Binding-site contacts:
Ligand atom O5 contacts residue THR637 of chain 1.C at 3.9 Å.
Ligand atom N2 contacts residue ASN635 of chain 1.C at 2.8 Å (h-bond).
Ligand atom O7 contacts residue ASN635 of chain 1.C at 4.3 Å.
Ligand atom C5 contacts residue THR637 of chain 1.C at 4.5 Å.
Ligand atom C4 contacts residue ASN635 of chain 1.C at 4.2 Å.
Ligand atom C7 contacts residue ASN635 of chain 1.C at 3.4 Å.
Ligand atom O5 contacts residue ASN635 of chain 1.C at 2.4 Å (h-bond).
Ligand atom C5 contacts residue ASN635 of chain 1.C at 3.6 Å.
Ligand atom C3 contacts residue ASN635 of chain 1.C at 3.8 Å.
Ligand atom C1 contacts residue ASN635 of chain 1.C at 1.4 Å.
Ligand atom C8 contacts residue ASN635 of chain 1.C at 3.5 Å.
Ligand atom O6 contacts residue THR637 of chain 1.C at 3.4 Å.
Ligand atom C6 contacts residue THR637 of chain 1.C at 3.7 Å.
Ligand atom C2 contacts residue ASN635 of chain 1.C at 2.4 Å.

A small-molecule ligand and the protein it binds are described below.
Small molecule (SMILES): CC(=O)N[C@@H]1[C@@H](O)[C@H](O)[C@@H](CO)O[C@H]1O

Sequence of chain 1.C:
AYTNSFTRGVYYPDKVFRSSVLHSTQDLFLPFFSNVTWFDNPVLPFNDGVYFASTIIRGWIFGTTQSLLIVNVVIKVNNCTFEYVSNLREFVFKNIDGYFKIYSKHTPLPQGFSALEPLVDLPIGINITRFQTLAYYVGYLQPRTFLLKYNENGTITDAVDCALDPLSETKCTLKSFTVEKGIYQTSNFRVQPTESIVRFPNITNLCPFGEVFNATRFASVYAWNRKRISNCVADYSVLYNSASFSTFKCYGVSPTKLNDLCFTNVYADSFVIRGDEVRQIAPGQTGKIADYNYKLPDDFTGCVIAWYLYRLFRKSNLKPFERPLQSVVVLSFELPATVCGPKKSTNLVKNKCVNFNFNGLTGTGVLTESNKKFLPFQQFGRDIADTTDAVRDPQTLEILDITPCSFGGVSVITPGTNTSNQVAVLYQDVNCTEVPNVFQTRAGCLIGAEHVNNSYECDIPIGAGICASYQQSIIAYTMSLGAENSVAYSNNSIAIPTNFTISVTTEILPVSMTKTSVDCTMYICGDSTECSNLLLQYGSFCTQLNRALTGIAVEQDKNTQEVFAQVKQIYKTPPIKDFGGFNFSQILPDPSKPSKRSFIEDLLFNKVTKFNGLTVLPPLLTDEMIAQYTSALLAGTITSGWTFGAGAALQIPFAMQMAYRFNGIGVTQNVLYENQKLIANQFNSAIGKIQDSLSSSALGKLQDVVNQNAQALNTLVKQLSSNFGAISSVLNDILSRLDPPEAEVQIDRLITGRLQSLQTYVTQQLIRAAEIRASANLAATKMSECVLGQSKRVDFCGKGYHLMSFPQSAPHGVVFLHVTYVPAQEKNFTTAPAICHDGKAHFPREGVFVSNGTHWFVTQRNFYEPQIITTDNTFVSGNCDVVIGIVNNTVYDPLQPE